Sequence of chain 1.A:
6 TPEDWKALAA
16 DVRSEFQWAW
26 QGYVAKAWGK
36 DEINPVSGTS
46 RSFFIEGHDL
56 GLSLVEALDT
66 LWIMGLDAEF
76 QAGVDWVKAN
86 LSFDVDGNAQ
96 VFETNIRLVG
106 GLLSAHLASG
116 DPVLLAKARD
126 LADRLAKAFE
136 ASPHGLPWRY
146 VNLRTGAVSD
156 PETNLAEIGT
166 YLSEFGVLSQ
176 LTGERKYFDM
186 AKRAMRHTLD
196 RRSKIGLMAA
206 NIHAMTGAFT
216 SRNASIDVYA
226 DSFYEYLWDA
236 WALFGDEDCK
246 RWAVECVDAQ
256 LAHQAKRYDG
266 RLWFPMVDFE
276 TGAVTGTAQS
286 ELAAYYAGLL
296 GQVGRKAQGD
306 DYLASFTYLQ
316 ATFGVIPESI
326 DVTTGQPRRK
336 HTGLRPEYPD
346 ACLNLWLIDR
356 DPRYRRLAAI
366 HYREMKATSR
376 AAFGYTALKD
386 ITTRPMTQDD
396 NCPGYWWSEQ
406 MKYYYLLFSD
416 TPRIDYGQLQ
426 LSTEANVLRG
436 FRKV

The protein below binds the small molecule below.
Small molecule (SMILES): CO[C@H]1O[C@H](CO)[C@@H](O)[C@H](O)[C@@H]1S[C@H]1O[C@H](CO)[C@@H](O)[C@H](O)[C@@H]1O

Binding-site contacts:
Ligand atom O5 contacts residue PHE97 of chain 1.A at 3.7 Å.
Ligand atom C6 contacts residue ARG340 of chain 1.A at 3.7 Å.
Ligand atom O6 contacts residue GLU342 of chain 1.A at 2.6 Å (salt-bridge).
Ligand atom O6 contacts residue PRO341 of chain 1.A at 3.6 Å.
Ligand atom O3 contacts residue THR428 of chain 1.A at 3.0 Å (h-bond).
Ligand atom O4 contacts residue TYR400 of chain 1.A at 3.8 Å.
Ligand atom C6 contacts residue PRO341 of chain 1.A at 3.7 Å (hydrophobic).
Ligand atom O6 contacts residue TYR224 of chain 1.A at 3.4 Å.
Ligand atom O5 contacts residue GLU342 of chain 1.A at 3.3 Å (salt-bridge).
Ligand atom C6 contacts residue GLU342 of chain 1.A at 3.1 Å.
Ligand atom O6 contacts residue ARG340 of chain 1.A at 2.8 Å (salt-bridge).
Ligand atom S2 contacts residue PHE97 of chain 1.A at 3.8 Å.
Ligand atom O5 contacts residue LEU287 of chain 1.A at 3.6 Å.
Ligand atom O4 contacts residue ALA161 of chain 1.A at 3.3 Å.
Ligand atom O3 contacts residue CA1 of chain 1.C at 2.5 Å.
Ligand atom C3 contacts residue CA1 of chain 1.C at 3.4 Å.
Ligand atom C6 contacts residue TYR224 of chain 1.A at 3.8 Å (hydrophobic).
Ligand atom C6 contacts residue GLU162 of chain 1.A at 3.6 Å.
Ligand atom O4 contacts residue VAL223 of chain 1.A at 3.8 Å.
Ligand atom O3 contacts residue GLU404 of chain 1.A at 2.6 Å (salt-bridge).
Ligand atom O2 contacts residue CA1 of chain 1.C at 2.4 Å.
Ligand atom C2 contacts residue CA1 of chain 1.C at 3.4 Å.
Ligand atom C3 contacts residue GLU429 of chain 1.A at 3.2 Å.
Ligand atom C3 contacts residue GLU404 of chain 1.A at 3.1 Å.
Ligand atom C4 contacts residue ASP226 of chain 1.A at 3.7 Å.
Ligand atom C6 contacts residue PHE97 of chain 1.A at 3.8 Å (hydrophobic).
Ligand atom C2 contacts residue LEU287 of chain 1.A at 3.7 Å (hydrophobic).
Ligand atom C4 contacts residue GLU404 of chain 1.A at 3.3 Å.
Ligand atom C5 contacts residue TYR400 of chain 1.A at 3.8 Å (hydrophobic).
Ligand atom O4 contacts residue TYR224 of chain 1.A at 2.8 Å (h-bond).
Ligand atom C3 contacts residue ASP226 of chain 1.A at 3.5 Å.
Ligand atom C3 contacts residue THR428 of chain 1.A at 3.4 Å.
Ligand atom O6 contacts residue LEU287 of chain 1.A at 3.7 Å.
Ligand atom C6 contacts residue TYR400 of chain 1.A at 3.6 Å (hydrophobic).
Ligand atom O4 contacts residue ASP226 of chain 1.A at 2.7 Å (salt-bridge).
Ligand atom O4 contacts residue GLU429 of chain 1.A at 2.8 Å (salt-bridge).
Ligand atom C4 contacts residue GLU429 of chain 1.A at 3.2 Å.
Ligand atom O6 contacts residue GLU162 of chain 1.A at 2.7 Å (salt-bridge).
Ligand atom O2 contacts residue THR428 of chain 1.A at 2.9 Å (h-bond).
Ligand atom O3 contacts residue ASP226 of chain 1.A at 2.6 Å (salt-bridge).